A protein and the small-molecule ligand that binds it are described below.
Small molecule (SMILES): N[C@@H](Cc1c[nH]c2ccccc12)C(=O)O

Binding-site contacts:
Ligand atom CA contacts residue SER51 of chain 1.SA at 3.9 Å.
Ligand atom CZ2 contacts residue ILE53 of chain 1.RA at 4.0 Å (hydrophobic).
Ligand atom O contacts residue THR47 of chain 1.RA at 3.6 Å (h-bond).
Ligand atom N contacts residue ASP27 of chain 1.SA at 3.0 Å (salt-bridge).
Ligand atom CG contacts residue SER51 of chain 1.SA at 3.9 Å.
Ligand atom NE1 contacts residue GLN45 of chain 1.RA at 2.9 Å (h-bond).
Ligand atom CE2 contacts residue ALA44 of chain 1.RA at 3.9 Å (hydrophobic).
Ligand atom C contacts residue GLY25 of chain 1.SA at 3.5 Å.
Ligand atom OXT contacts residue THR47 of chain 1.RA at 2.5 Å (h-bond).
Ligand atom CE3 contacts residue HIS32 of chain 1.RA at 3.9 Å.
Ligand atom NE1 contacts residue ALA44 of chain 1.RA at 3.7 Å.
Ligand atom CA contacts residue THR23 of chain 1.SA at 3.8 Å.
Ligand atom CE2 contacts residue THR50 of chain 1.RA at 4.0 Å.
Ligand atom CE2 contacts residue GLN45 of chain 1.RA at 4.0 Å.
Ligand atom CZ2 contacts residue THR50 of chain 1.RA at 4.0 Å.
Ligand atom CZ3 contacts residue GLY21 of chain 1.RA at 3.7 Å.
Ligand atom N contacts residue GLY25 of chain 1.SA at 2.7 Å (h-bond).
Ligand atom CA contacts residue GLY25 of chain 1.SA at 3.5 Å.
Ligand atom O contacts residue GLY25 of chain 1.SA at 2.9 Å (h-bond).
Ligand atom CZ3 contacts residue HIS32 of chain 1.RA at 3.9 Å.
Ligand atom CH2 contacts residue GLY21 of chain 1.RA at 3.6 Å.
Ligand atom C contacts residue SER51 of chain 1.SA at 3.5 Å.
Ligand atom N contacts residue THR28 of chain 1.SA at 2.9 Å (h-bond).
Ligand atom CA contacts residue THR28 of chain 1.SA at 3.2 Å.
Ligand atom CD1 contacts residue GLN45 of chain 1.RA at 3.6 Å.
Ligand atom N contacts residue ARG24 of chain 1.SA at 3.9 Å.
Ligand atom O contacts residue ARG24 of chain 1.SA at 3.4 Å.
Ligand atom OXT contacts residue HIS49 of chain 1.RA at 3.9 Å.
Ligand atom CB contacts residue THR23 of chain 1.SA at 3.7 Å.
Ligand atom C contacts residue THR47 of chain 1.RA at 3.4 Å.
Ligand atom N contacts residue THR23 of chain 1.SA at 2.9 Å (h-bond).
Ligand atom CD1 contacts residue ALA52 of chain 1.SA at 4.0 Å (hydrophobic).
Ligand atom CB contacts residue SER51 of chain 1.SA at 3.4 Å.
Ligand atom OXT contacts residue THR50 of chain 1.RA at 3.0 Å (h-bond).
Ligand atom CD1 contacts residue SER51 of chain 1.SA at 3.5 Å.
Ligand atom O contacts residue SER51 of chain 1.SA at 2.8 Å (h-bond).
Ligand atom CZ2 contacts residue ALA44 of chain 1.RA at 3.8 Å (hydrophobic).
Ligand atom CB contacts residue THR28 of chain 1.SA at 3.5 Å.
Ligand atom O contacts residue THR23 of chain 1.SA at 4.0 Å.
Ligand atom CD1 contacts residue THR47 of chain 1.RA at 3.8 Å.

Sequence of chain 1.RA:
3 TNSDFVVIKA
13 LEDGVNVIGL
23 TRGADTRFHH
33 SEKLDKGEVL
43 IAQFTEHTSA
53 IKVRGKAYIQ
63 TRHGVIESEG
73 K

Sequence of chain 1.SA:
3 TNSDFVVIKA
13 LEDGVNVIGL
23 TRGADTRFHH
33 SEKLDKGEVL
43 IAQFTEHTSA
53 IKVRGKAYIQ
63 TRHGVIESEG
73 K